This protein binds this small molecule.
Small molecule (SMILES): CCCOc1ccc(CC(=O)O)cc1Cl

Binding-site contacts:
Ligand atom C11 contacts residue GLY494 of chain 1.A at 4.2 Å.
Ligand atom C5 contacts residue ALA495 of chain 1.A at 3.5 Å (hydrophobic).
Ligand atom C10 contacts residue TRP355 of chain 1.A at 3.5 Å (hydrophobic).
Ligand atom C7 contacts residue TYR323 of chain 1.A at 3.7 Å (hydrophobic).
Ligand atom C2 contacts residue TYR323 of chain 1.A at 4.2 Å (hydrophobic).
Ligand atom C8 contacts residue VAL84 of chain 1.A at 4.0 Å (hydrophobic).
Ligand atom CL1 contacts residue SER321 of chain 1.A at 4.1 Å.
Ligand atom C10 contacts residue TYR353 of chain 1.A at 4.2 Å (hydrophobic).
Ligand atom C11 contacts residue TYR353 of chain 1.A at 3.7 Å (hydrophobic).
Ligand atom O3 contacts residue ARG88 of chain 1.A at 2.8 Å (salt-bridge).
Ligand atom C2 contacts residue ILE491 of chain 1.A at 4.1 Å (hydrophobic).
Ligand atom C9 contacts residue GLY494 of chain 1.A at 4.0 Å.
Ligand atom O1 contacts residue LEU320 of chain 1.A at 4.1 Å.
Ligand atom O2 contacts residue ALA495 of chain 1.A at 3.7 Å.
Ligand atom C11 contacts residue SER498 of chain 1.A at 3.3 Å.
Ligand atom C10 contacts residue LEU320 of chain 1.A at 4.0 Å (hydrophobic).
Ligand atom C4 contacts residue ALA495 of chain 1.A at 3.5 Å (hydrophobic).
Ligand atom C8 contacts residue ARG88 of chain 1.A at 3.6 Å.
Ligand atom C3 contacts residue VAL317 of chain 1.A at 3.7 Å (hydrophobic).
Ligand atom C8 contacts residue ALA495 of chain 1.A at 4.0 Å (hydrophobic).
Ligand atom C1 contacts residue ILE491 of chain 1.A at 4.2 Å (hydrophobic).
Ligand atom C9 contacts residue SER498 of chain 1.A at 3.1 Å.
Ligand atom O2 contacts residue ARG88 of chain 1.A at 2.8 Å (salt-bridge).
Ligand atom C11 contacts residue TRP355 of chain 1.A at 3.5 Å (hydrophobic).
Ligand atom C8 contacts residue TYR323 of chain 1.A at 3.6 Å (hydrophobic).
Ligand atom C2 contacts residue SER321 of chain 1.A at 3.9 Å.
Ligand atom C5 contacts residue VAL317 of chain 1.A at 3.9 Å (hydrophobic).
Ligand atom C2 contacts residue VAL317 of chain 1.A at 4.1 Å (hydrophobic).
Ligand atom C6 contacts residue VAL317 of chain 1.A at 4.2 Å (hydrophobic).
Ligand atom C3 contacts residue ALA495 of chain 1.A at 4.0 Å (hydrophobic).
Ligand atom O2 contacts residue LEU499 of chain 1.A at 3.9 Å.
Ligand atom C4 contacts residue VAL317 of chain 1.A at 3.6 Å (hydrophobic).
Ligand atom CL1 contacts residue PHE486 of chain 1.A at 3.9 Å.
Ligand atom C11 contacts residue LEU352 of chain 1.A at 4.0 Å (hydrophobic).
Ligand atom CL1 contacts residue ILE491 of chain 1.A at 3.5 Å.
Ligand atom O3 contacts residue TYR323 of chain 1.A at 2.6 Å (h-bond).
Ligand atom O3 contacts residue ILE491 of chain 1.A at 4.2 Å.
Ligand atom C6 contacts residue ALA495 of chain 1.A at 4.2 Å (hydrophobic).
Ligand atom O2 contacts residue VAL84 of chain 1.A at 3.2 Å.
Ligand atom C10 contacts residue SER498 of chain 1.A at 3.5 Å.

Sequence of chain 1.A:
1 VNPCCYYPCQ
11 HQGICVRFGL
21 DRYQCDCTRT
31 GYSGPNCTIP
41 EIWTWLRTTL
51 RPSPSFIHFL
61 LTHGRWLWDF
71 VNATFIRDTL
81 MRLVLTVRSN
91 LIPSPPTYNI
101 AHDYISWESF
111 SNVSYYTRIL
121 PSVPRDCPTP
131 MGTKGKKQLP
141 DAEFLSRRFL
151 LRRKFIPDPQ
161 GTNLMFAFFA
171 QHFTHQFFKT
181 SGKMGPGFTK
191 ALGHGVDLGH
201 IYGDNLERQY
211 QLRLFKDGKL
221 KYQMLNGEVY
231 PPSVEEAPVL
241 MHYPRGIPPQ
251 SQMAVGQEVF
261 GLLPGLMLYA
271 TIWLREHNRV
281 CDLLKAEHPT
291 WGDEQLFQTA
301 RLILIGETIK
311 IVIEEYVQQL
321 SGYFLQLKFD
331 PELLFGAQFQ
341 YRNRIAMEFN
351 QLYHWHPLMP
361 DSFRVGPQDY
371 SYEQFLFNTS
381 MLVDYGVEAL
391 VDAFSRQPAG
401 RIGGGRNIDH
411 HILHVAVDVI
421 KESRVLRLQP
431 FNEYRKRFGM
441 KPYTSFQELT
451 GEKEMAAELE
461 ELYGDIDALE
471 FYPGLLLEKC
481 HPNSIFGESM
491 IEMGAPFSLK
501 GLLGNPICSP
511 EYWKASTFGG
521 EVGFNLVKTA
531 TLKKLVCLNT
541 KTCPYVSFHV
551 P